Sequence of chain 1.D:
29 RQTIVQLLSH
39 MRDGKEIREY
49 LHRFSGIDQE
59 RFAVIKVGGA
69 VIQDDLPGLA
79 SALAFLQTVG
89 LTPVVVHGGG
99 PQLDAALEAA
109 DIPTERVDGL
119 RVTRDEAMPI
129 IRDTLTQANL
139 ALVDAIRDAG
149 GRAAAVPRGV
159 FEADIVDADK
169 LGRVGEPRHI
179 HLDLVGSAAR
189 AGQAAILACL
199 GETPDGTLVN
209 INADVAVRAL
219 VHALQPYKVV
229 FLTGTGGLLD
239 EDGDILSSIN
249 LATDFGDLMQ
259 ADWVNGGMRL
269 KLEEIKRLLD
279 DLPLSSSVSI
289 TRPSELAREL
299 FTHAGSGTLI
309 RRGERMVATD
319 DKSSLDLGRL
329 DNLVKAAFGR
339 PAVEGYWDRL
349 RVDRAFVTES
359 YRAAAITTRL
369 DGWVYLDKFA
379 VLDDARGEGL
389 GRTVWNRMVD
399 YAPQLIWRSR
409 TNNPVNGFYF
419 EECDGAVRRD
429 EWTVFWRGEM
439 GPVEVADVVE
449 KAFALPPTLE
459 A

A small-molecule ligand and the protein it binds are described below.
Small molecule (SMILES): NC(=[NH2+])NCCC[C@H](N)C(=O)O

Binding-site contacts:
Ligand atom OXT contacts residue LEU307 of chain 1.D at 3.6 Å.
Ligand atom NH2 contacts residue GLU297 of chain 1.D at 3.2 Å (salt-bridge).
Ligand atom OXT contacts residue LYS226 of chain 1.D at 2.7 Å (salt-bridge).
Ligand atom CG contacts residue THR300 of chain 1.D at 3.6 Å.
Ligand atom O contacts residue LYS226 of chain 1.D at 2.8 Å (salt-bridge).
Ligand atom CG contacts residue GLU297 of chain 1.D at 3.2 Å.
Ligand atom NE contacts residue GLY303 of chain 1.D at 3.7 Å.
Ligand atom O contacts residue SER287 of chain 1.D at 4.0 Å.
Ligand atom CA contacts residue THR300 of chain 1.D at 3.7 Å.
Ligand atom NE contacts residue LEU307 of chain 1.D at 3.3 Å.
Ligand atom CD contacts residue GLU297 of chain 1.D at 3.9 Å.
Ligand atom N contacts residue GLU297 of chain 1.D at 3.0 Å (salt-bridge).
Ligand atom CZ contacts residue LEU307 of chain 1.D at 3.5 Å (hydrophobic).
Ligand atom N contacts residue THR300 of chain 1.D at 3.2 Å (h-bond).
Ligand atom CZ contacts residue GLU297 of chain 1.D at 3.3 Å.
Ligand atom CB contacts residue GLY385 of chain 1.D at 3.6 Å.
Ligand atom NH2 contacts residue THR306 of chain 1.D at 3.7 Å.
Ligand atom CD contacts residue GLY303 of chain 1.D at 3.6 Å.
Ligand atom CZ contacts residue SER245 of chain 1.D at 3.6 Å.
Ligand atom CB contacts residue THR300 of chain 1.D at 3.1 Å.
Ligand atom NH2 contacts residue GLY305 of chain 1.D at 3.1 Å (h-bond).
Ligand atom CA contacts residue GLU297 of chain 1.D at 3.9 Å.
Ligand atom NH1 contacts residue GLY303 of chain 1.D at 3.3 Å.
Ligand atom NH1 contacts residue SER245 of chain 1.D at 3.4 Å (h-bond).
Ligand atom NH1 contacts residue ALA302 of chain 1.D at 3.0 Å (h-bond).
Ligand atom CB contacts residue GLU297 of chain 1.D at 4.0 Å.
Ligand atom CZ contacts residue GLY303 of chain 1.D at 3.6 Å.
Ligand atom CB contacts residue TYR48 of chain 1.D at 3.5 Å (hydrophobic).
Ligand atom N contacts residue LEU298 of chain 1.D at 2.4 Å (h-bond).
Ligand atom NE contacts residue GLU297 of chain 1.D at 3.0 Å (salt-bridge).
Ligand atom N contacts residue TYR48 of chain 1.D at 3.5 Å.
Ligand atom CA contacts residue TYR48 of chain 1.D at 3.3 Å (hydrophobic).
Ligand atom O contacts residue GLU297 of chain 1.D at 3.6 Å.
Ligand atom NH2 contacts residue LEU307 of chain 1.D at 3.0 Å (h-bond).
Ligand atom NH2 contacts residue SER245 of chain 1.D at 2.9 Å (h-bond).
Ligand atom OXT contacts residue SER285 of chain 1.D at 3.3 Å (h-bond).
Ligand atom CB contacts residue HIS301 of chain 1.D at 4.0 Å.
Ligand atom CA contacts residue LEU298 of chain 1.D at 3.7 Å (hydrophobic).
Ligand atom C contacts residue LYS226 of chain 1.D at 3.2 Å.
Ligand atom CD contacts residue HIS301 of chain 1.D at 3.4 Å.